Binding-site contacts:
Ligand atom O7 contacts residue ASN717 of chain 1.B at 3.6 Å (h-bond).
Ligand atom O6 contacts residue LEU922 of chain 1.B at 4.4 Å.
Ligand atom C4 contacts residue ASN717 of chain 1.B at 4.2 Å.
Ligand atom O7 contacts residue LEU922 of chain 1.B at 3.5 Å.
Ligand atom C5 contacts residue LEU922 of chain 1.B at 4.5 Å (hydrophobic).
Ligand atom C7 contacts residue LEU922 of chain 1.B at 3.8 Å (hydrophobic).
Ligand atom C8 contacts residue GLN926 of chain 1.B at 4.1 Å.
Ligand atom C8 contacts residue LEU922 of chain 1.B at 4.1 Å (hydrophobic).
Ligand atom C5 contacts residue GLN926 of chain 1.B at 4.5 Å.
Ligand atom O4 contacts residue LEU922 of chain 1.B at 4.1 Å.
Ligand atom C3 contacts residue ASN717 of chain 1.B at 3.8 Å.
Ligand atom O6 contacts residue GLN926 of chain 1.B at 4.1 Å.
Ligand atom C7 contacts residue ASN717 of chain 1.B at 3.4 Å.
Ligand atom C6 contacts residue GLN926 of chain 1.B at 3.9 Å.
Ligand atom O5 contacts residue GLN1071 of chain 1.B at 4.3 Å.
Ligand atom C2 contacts residue ASN717 of chain 1.B at 2.4 Å.
Ligand atom C5 contacts residue ASN717 of chain 1.B at 3.6 Å.
Ligand atom O5 contacts residue ASN717 of chain 1.B at 2.3 Å (h-bond).
Ligand atom N2 contacts residue ASN717 of chain 1.B at 2.9 Å (h-bond).
Ligand atom C1 contacts residue ASN717 of chain 1.B at 1.4 Å.
Ligand atom N2 contacts residue LEU922 of chain 1.B at 4.5 Å.

Sequence of chain 1.B:
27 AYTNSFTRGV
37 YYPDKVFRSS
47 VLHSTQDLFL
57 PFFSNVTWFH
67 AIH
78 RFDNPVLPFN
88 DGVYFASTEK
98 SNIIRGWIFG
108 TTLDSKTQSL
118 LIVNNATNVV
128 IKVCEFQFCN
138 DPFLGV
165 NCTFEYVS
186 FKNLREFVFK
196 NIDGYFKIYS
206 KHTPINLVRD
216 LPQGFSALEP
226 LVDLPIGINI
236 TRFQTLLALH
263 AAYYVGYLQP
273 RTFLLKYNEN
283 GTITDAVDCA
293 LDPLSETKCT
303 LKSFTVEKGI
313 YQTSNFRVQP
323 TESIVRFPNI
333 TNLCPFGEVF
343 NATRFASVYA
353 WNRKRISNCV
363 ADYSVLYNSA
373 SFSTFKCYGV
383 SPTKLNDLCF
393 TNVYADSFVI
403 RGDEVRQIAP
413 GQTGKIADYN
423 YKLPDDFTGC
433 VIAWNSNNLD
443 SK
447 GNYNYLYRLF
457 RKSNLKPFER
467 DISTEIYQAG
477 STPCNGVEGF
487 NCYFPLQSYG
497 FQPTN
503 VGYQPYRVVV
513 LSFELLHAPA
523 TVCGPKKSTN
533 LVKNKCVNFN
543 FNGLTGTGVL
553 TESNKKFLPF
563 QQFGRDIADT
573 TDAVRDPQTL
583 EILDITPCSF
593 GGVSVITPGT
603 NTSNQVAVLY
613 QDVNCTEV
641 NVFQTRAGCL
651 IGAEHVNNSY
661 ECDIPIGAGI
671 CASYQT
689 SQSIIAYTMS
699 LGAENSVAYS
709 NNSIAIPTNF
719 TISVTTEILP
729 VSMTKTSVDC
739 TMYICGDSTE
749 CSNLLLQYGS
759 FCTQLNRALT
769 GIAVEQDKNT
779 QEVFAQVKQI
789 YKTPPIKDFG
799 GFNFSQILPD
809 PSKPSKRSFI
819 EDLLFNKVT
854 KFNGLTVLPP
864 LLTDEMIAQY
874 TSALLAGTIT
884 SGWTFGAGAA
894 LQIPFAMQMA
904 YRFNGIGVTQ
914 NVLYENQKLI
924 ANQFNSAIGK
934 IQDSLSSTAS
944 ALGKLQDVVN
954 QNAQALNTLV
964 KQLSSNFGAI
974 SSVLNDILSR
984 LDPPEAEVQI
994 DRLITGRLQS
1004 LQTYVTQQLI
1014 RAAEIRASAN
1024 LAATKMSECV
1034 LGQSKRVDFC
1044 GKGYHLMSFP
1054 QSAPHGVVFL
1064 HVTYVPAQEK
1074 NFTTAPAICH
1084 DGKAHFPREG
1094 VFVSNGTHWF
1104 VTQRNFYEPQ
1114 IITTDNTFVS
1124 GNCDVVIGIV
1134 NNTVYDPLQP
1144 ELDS

A protein and the small-molecule ligand that binds it are described below.
Small molecule (SMILES): CC(=O)N[C@H]1[C@H](O[C@H]2[C@H](O)[C@@H](NC(C)=O)CO[C@@H]2CO)O[C@H](CO)[C@@H](O)[C@@H]1O